Sequence of chain 1.B:
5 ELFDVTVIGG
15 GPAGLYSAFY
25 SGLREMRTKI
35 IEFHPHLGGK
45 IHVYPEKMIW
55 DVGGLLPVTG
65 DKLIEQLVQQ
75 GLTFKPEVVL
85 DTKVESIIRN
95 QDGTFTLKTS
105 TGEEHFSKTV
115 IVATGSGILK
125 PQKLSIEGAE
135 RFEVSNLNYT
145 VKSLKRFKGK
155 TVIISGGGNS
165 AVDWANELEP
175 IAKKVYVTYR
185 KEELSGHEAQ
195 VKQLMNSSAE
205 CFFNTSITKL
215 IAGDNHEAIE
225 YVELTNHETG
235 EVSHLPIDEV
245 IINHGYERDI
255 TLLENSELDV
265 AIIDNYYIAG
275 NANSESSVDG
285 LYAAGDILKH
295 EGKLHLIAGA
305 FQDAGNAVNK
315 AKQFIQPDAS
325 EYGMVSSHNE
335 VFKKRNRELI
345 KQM

Binding-site contacts:
Ligand atom O1 contacts residue GLU295 of chain 1.B at 3.8 Å.
Ligand atom O2 contacts residue GLU295 of chain 1.B at 4.4 Å.
Ligand atom N1 contacts residue ILE267 of chain 1.B at 4.3 Å.
Ligand atom O1 contacts residue HIS294 of chain 1.B at 4.1 Å.
Ligand atom C1 contacts residue GLU295 of chain 1.B at 4.4 Å.

A small-molecule ligand and the protein it binds are described below.
Small molecule (SMILES): NC(=O)C(=O)O